Binding-site contacts:
Ligand atom CBI contacts residue GLN200 of chain 1.A at 3.8 Å.
Ligand atom OAH contacts residue HIS281 of chain 1.A at 3.5 Å (h-bond).
Ligand atom CAS contacts residue ARG280 of chain 1.A at 3.1 Å.
Ligand atom OAA contacts residue TYR170 of chain 1.A at 3.6 Å (h-bond).
Ligand atom OBB contacts residue TYR170 of chain 1.A at 3.9 Å.
Ligand atom OAP contacts residue LEU172 of chain 1.A at 2.9 Å (h-bond).
Ligand atom OAA contacts residue LYS273 of chain 1.A at 3.0 Å (salt-bridge).
Ligand atom PBM contacts residue LEU172 of chain 1.A at 3.9 Å.
Ligand atom OAI contacts residue HIS281 of chain 1.A at 3.7 Å.
Ligand atom OAL contacts residue ALA151 of chain 1.A at 3.6 Å.
Ligand atom CAR contacts residue ALA197 of chain 1.A at 3.6 Å (hydrophobic).
Ligand atom OAJ contacts residue TYR170 of chain 1.A at 2.7 Å (h-bond).
Ligand atom CAS contacts residue TYR170 of chain 1.A at 3.7 Å (hydrophobic).
Ligand atom OAP contacts residue ALA171 of chain 1.A at 3.5 Å (h-bond).
Ligand atom PBL contacts residue TYR170 of chain 1.A at 3.7 Å.
Ligand atom OAO contacts residue ARG280 of chain 1.A at 2.2 Å (salt-bridge).
Ligand atom PBL contacts residue ARG280 of chain 1.A at 3.8 Å.
Ligand atom CBD contacts residue GLN200 of chain 1.A at 3.4 Å.
Ligand atom OAP contacts residue TYR170 of chain 1.A at 3.5 Å.
Ligand atom CAV contacts residue ARG277 of chain 1.A at 3.4 Å.
Ligand atom OAD contacts residue THR196 of chain 1.A at 3.9 Å.
Ligand atom OBA contacts residue ARG277 of chain 1.A at 3.6 Å.
Ligand atom CAR contacts residue THR196 of chain 1.A at 3.8 Å.
Ligand atom OAX contacts residue ARG280 of chain 1.A at 3.6 Å (salt-bridge).
Ligand atom OAQ contacts residue LYS150 of chain 1.A at 3.3 Å (salt-bridge).
Ligand atom OAM contacts residue SER147 of chain 1.A at 3.8 Å.
Ligand atom CAU contacts residue TYR170 of chain 1.A at 3.7 Å (hydrophobic).
Ligand atom OAC contacts residue LYS150 of chain 1.A at 3.7 Å.
Ligand atom OAK contacts residue ALA197 of chain 1.A at 3.5 Å.
Ligand atom OBB contacts residue PRO149 of chain 1.A at 3.5 Å.
Ligand atom OAX contacts residue TYR170 of chain 1.A at 3.0 Å (h-bond).
Ligand atom OAK contacts residue GLN200 of chain 1.A at 3.3 Å (h-bond).
Ligand atom OAP contacts residue ARG277 of chain 1.A at 3.3 Å (salt-bridge).
Ligand atom OAA contacts residue THR320 of chain 1.A at 3.5 Å (h-bond).
Ligand atom OAQ contacts residue ALA151 of chain 1.A at 3.0 Å (h-bond).
Ligand atom OAK contacts residue ASP199 of chain 1.A at 2.8 Å (salt-bridge).
Ligand atom OAO contacts residue THR320 of chain 1.A at 3.2 Å (h-bond).
Ligand atom OAB contacts residue SER173 of chain 1.A at 3.9 Å.
Ligand atom OAH contacts residue TYR170 of chain 1.A at 3.7 Å.
Ligand atom PBN contacts residue LYS150 of chain 1.A at 3.8 Å.

Sequence of chain 1.A:
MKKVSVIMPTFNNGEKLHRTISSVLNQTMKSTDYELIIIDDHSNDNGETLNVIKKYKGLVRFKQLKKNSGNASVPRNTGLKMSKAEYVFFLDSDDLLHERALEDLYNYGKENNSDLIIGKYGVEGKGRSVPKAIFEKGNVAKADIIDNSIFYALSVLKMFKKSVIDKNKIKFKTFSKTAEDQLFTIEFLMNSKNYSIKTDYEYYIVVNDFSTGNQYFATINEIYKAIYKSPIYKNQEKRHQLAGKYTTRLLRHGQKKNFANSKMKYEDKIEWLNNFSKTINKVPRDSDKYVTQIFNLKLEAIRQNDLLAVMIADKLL

This protein binds this small molecule.
Small molecule (SMILES): O=P(O)(O)OC[C@H](O)[C@H](O)[C@H](O)COP(=O)(O)OC[C@H](O)[C@H](O)[C@H](O)COP(=O)(O)OC[C@@H](O)[C@@H](O)[C@@H](O)CO